Binding-site contacts:
Ligand atom C5 contacts residue ASN331 of chain 1.B at 3.7 Å.
Ligand atom O7 contacts residue ASN331 of chain 1.B at 3.3 Å (h-bond).
Ligand atom C1 contacts residue GLN580 of chain 1.B at 4.1 Å.
Ligand atom C1 contacts residue ASN331 of chain 1.B at 1.4 Å.
Ligand atom N2 contacts residue ASN331 of chain 1.B at 2.9 Å (h-bond).
Ligand atom C2 contacts residue ASN331 of chain 1.B at 2.4 Å.
Ligand atom C7 contacts residue ASN331 of chain 1.B at 3.3 Å.
Ligand atom C8 contacts residue ASN331 of chain 1.B at 4.4 Å.
Ligand atom C7 contacts residue GLN580 of chain 1.B at 3.6 Å.
Ligand atom C8 contacts residue PRO579 of chain 1.B at 4.4 Å (hydrophobic).
Ligand atom C3 contacts residue ASN331 of chain 1.B at 3.8 Å.
Ligand atom C8 contacts residue GLN580 of chain 1.B at 3.4 Å.
Ligand atom N2 contacts residue GLN580 of chain 1.B at 2.9 Å (h-bond).
Ligand atom O5 contacts residue ASN331 of chain 1.B at 2.4 Å (h-bond).
Ligand atom C8 contacts residue LEU582 of chain 1.B at 4.5 Å (hydrophobic).
Ligand atom C4 contacts residue ASN331 of chain 1.B at 4.2 Å.
Ligand atom C2 contacts residue GLN580 of chain 1.B at 3.9 Å.
Ligand atom C3 contacts residue GLN580 of chain 1.B at 4.3 Å.

Sequence of chain 1.B:
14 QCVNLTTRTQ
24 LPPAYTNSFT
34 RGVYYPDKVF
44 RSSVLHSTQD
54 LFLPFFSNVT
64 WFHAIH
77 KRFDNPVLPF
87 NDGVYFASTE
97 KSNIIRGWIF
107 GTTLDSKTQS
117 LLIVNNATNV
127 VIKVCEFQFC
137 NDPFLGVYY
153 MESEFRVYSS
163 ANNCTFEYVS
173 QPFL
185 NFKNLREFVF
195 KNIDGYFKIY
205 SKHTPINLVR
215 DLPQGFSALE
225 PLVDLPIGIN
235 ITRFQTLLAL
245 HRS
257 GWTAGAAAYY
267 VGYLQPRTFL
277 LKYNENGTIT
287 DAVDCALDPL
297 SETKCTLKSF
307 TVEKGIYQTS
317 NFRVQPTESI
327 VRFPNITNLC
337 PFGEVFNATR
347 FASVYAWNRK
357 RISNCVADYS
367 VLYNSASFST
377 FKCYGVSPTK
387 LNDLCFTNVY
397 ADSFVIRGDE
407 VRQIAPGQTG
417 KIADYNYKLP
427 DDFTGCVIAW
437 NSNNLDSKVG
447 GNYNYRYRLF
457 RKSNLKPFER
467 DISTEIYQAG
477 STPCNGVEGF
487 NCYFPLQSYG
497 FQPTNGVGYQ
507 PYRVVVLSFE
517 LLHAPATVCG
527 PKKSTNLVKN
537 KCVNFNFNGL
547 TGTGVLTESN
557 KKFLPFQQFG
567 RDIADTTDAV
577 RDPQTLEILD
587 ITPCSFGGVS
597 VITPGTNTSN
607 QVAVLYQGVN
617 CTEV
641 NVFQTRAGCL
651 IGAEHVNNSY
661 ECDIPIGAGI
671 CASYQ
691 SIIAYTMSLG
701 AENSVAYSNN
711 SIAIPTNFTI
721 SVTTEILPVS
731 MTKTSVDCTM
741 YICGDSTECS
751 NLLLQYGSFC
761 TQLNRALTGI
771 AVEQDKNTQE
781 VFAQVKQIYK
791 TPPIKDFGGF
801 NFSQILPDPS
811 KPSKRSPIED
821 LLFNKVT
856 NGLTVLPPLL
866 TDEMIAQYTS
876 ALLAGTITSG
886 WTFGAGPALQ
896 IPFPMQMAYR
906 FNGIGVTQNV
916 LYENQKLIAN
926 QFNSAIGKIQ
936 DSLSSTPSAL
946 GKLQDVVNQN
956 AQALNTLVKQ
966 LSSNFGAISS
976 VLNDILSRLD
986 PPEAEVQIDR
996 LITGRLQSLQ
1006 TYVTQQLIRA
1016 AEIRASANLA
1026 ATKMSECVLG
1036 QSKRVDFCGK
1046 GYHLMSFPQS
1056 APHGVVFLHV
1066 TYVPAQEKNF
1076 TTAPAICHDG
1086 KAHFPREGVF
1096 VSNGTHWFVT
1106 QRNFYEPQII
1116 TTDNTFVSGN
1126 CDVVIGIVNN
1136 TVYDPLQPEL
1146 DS

The small molecule below binds the protein below.
Small molecule (SMILES): CC(=O)N[C@@H]1[C@@H](O)[C@H](O)[C@@H](CO)O[C@H]1O